The protein below binds the small molecule below.
Small molecule (SMILES): CC(=O)N[C@@H]1[C@@H](O)[C@H](O)[C@@H](CO)O[C@H]1O

Sequence of chain 1.B:
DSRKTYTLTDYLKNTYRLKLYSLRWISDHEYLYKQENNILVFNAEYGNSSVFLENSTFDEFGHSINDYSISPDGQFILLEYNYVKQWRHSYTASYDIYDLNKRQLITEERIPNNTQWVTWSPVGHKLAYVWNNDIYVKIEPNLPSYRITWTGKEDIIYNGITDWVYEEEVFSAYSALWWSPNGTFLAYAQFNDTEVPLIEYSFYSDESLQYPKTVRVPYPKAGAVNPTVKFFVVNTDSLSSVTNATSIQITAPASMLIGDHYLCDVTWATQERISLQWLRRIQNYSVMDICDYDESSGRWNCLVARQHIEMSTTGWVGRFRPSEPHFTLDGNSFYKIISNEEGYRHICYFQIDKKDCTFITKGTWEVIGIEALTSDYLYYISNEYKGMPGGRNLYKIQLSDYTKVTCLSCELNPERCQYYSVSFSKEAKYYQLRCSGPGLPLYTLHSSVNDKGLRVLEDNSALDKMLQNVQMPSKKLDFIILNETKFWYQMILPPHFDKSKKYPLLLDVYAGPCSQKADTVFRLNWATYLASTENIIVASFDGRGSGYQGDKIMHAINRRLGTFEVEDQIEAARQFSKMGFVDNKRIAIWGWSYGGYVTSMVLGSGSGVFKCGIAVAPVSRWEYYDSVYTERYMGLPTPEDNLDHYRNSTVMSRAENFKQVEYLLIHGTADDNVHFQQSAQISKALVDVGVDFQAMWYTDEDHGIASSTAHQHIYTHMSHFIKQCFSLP

Binding-site contacts:
Ligand atom C8 contacts residue GLU35 of chain 1.B at 3.8 Å.
Ligand atom N2 contacts residue ASN53 of chain 1.B at 2.8 Å (h-bond).
Ligand atom O7 contacts residue VAL46 of chain 1.B at 4.4 Å.
Ligand atom C3 contacts residue ASN53 of chain 1.B at 3.8 Å.
Ligand atom C4 contacts residue ASN53 of chain 1.B at 4.2 Å.
Ligand atom O7 contacts residue ASN53 of chain 1.B at 3.2 Å (h-bond).
Ligand atom O7 contacts residue SER54 of chain 1.B at 2.9 Å (h-bond).
Ligand atom C7 contacts residue SER54 of chain 1.B at 3.8 Å.
Ligand atom C7 contacts residue SER55 of chain 1.B at 3.5 Å.
Ligand atom O5 contacts residue ASN53 of chain 1.B at 2.4 Å (h-bond).
Ligand atom C8 contacts residue SER54 of chain 1.B at 4.2 Å.
Ligand atom C7 contacts residue VAL46 of chain 1.B at 4.3 Å (hydrophobic).
Ligand atom N2 contacts residue GLU35 of chain 1.B at 4.3 Å.
Ligand atom C8 contacts residue VAL46 of chain 1.B at 3.5 Å (hydrophobic).
Ligand atom C8 contacts residue SER55 of chain 1.B at 3.8 Å.
Ligand atom O7 contacts residue SER55 of chain 1.B at 2.6 Å (h-bond).
Ligand atom C2 contacts residue ASN53 of chain 1.B at 2.4 Å.
Ligand atom C1 contacts residue ASN48 of chain 1.B at 4.3 Å.
Ligand atom C1 contacts residue ASN53 of chain 1.B at 1.4 Å.
Ligand atom C7 contacts residue ASN53 of chain 1.B at 3.4 Å.
Ligand atom C5 contacts residue ASN53 of chain 1.B at 3.7 Å.
Ligand atom N2 contacts residue ASN48 of chain 1.B at 4.1 Å.